Sequence of chain 1.K:
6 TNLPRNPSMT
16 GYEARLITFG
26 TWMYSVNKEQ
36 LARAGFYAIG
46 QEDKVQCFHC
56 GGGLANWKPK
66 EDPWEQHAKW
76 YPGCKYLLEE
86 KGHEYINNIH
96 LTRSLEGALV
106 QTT

Binding-site contacts:
Ligand atom CB contacts residue ASN61 of chain 1.A at 4.1 Å.
Ligand atom O contacts residue GLN71 of chain 1.A at 3.3 Å (h-bond).
Ligand atom CB contacts residue GLN71 of chain 1.A at 3.5 Å.
Ligand atom CB contacts residue GLU66 of chain 1.A at 3.6 Å.
Ligand atom CG1 contacts residue ILE22 of chain 1.K at 3.4 Å (hydrophobic).
Ligand atom N contacts residue GLY58 of chain 1.A at 3.1 Å (h-bond).
Ligand atom O contacts residue LEU59 of chain 1.A at 3.4 Å.
Ligand atom CA contacts residue GLN71 of chain 1.A at 3.4 Å.
Ligand atom O contacts residue TRP75 of chain 1.A at 3.1 Å (h-bond).
Ligand atom CB contacts residue TRP62 of chain 1.A at 3.8 Å (hydrophobic).
Ligand atom N contacts residue GLU66 of chain 1.A at 2.7 Å (salt-bridge).
Ligand atom CG2 contacts residue ILE22 of chain 1.K at 3.9 Å (hydrophobic).
Ligand atom CA contacts residue GLU66 of chain 1.A at 3.5 Å.
Ligand atom CA contacts residue ALA60 of chain 1.A at 3.9 Å (hydrophobic).
Ligand atom C contacts residue ALA60 of chain 1.A at 3.7 Å (hydrophobic).
Ligand atom CG contacts residue ILE22 of chain 1.K at 4.0 Å (hydrophobic).
Ligand atom N contacts residue TYR76 of chain 1.A at 4.0 Å.
Ligand atom C contacts residue ALA60 of chain 1.A at 4.0 Å (hydrophobic).
Ligand atom CB contacts residue ALA60 of chain 1.A at 3.4 Å (hydrophobic).
Ligand atom CG2 contacts residue LYS49 of chain 1.A at 3.9 Å.
Ligand atom CB contacts residue GLY58 of chain 1.A at 3.8 Å.
Ligand atom CB contacts residue TYR76 of chain 1.A at 3.1 Å (hydrophobic).
Ligand atom CA contacts residue LEU59 of chain 1.A at 3.7 Å (hydrophobic).
Ligand atom N contacts residue ALA60 of chain 1.A at 2.9 Å (h-bond).
Ligand atom N contacts residue LEU59 of chain 1.A at 3.8 Å.
Ligand atom CG1 contacts residue ALA60 of chain 1.A at 3.4 Å (hydrophobic).
Ligand atom C contacts residue LEU59 of chain 1.A at 3.8 Å (hydrophobic).
Ligand atom O contacts residue ALA60 of chain 1.A at 2.9 Å (h-bond).
Ligand atom CD1 contacts residue ALA60 of chain 1.A at 4.0 Å (hydrophobic).
Ligand atom CB contacts residue LYS49 of chain 1.A at 4.1 Å.
Ligand atom CA contacts residue ALA60 of chain 1.A at 3.5 Å (hydrophobic).
Ligand atom C contacts residue TRP75 of chain 1.A at 3.8 Å (hydrophobic).
Ligand atom CA contacts residue TYR76 of chain 1.A at 3.6 Å (hydrophobic).
Ligand atom CA contacts residue GLY58 of chain 1.A at 3.2 Å.
Ligand atom C contacts residue GLY58 of chain 1.A at 3.6 Å.
Ligand atom CA contacts residue ASN61 of chain 1.A at 3.5 Å.
Ligand atom C contacts residue GLN71 of chain 1.A at 3.6 Å.
Ligand atom N contacts residue GLN71 of chain 1.A at 2.7 Å (h-bond).
Ligand atom CD contacts residue TRP75 of chain 1.A at 3.4 Å (hydrophobic).
Ligand atom CG contacts residue TRP75 of chain 1.A at 3.8 Å (hydrophobic).

This protein binds this small molecule.
Small molecule (SMILES): CC[C@H](C)[C@@H](C=O)NC(=O)[C@@H]1CCCN1C(=O)[C@@H](NC(=O)[C@H](C)N)C(C)C

Sequence of chain 1.A:
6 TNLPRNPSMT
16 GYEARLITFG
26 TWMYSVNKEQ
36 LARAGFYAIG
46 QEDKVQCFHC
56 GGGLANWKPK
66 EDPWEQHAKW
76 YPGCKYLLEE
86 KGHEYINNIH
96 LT